Binding-site contacts:
Ligand atom N contacts residue HIS99 of chain 1.A at 3.0 Å.
Ligand atom C contacts residue ALA9 of chain 1.A at 4.2 Å (hydrophobic).
Ligand atom CA contacts residue ASN150 of chain 1.A at 4.2 Å.
Ligand atom OXT contacts residue ASN150 of chain 1.A at 2.9 Å (h-bond).
Ligand atom CB contacts residue SER33 of chain 2.A at 4.3 Å.
Ligand atom OXT contacts residue ARG340 of chain 1.A at 2.8 Å (salt-bridge).
Ligand atom O contacts residue ALA9 of chain 1.A at 3.3 Å.
Ligand atom CA contacts residue HIS99 of chain 1.A at 3.9 Å.
Ligand atom SG contacts residue SER33 of chain 2.A at 3.0 Å (h-bond).
Ligand atom N contacts residue PLP1 of chain 1.C at 3.8 Å.
Ligand atom N contacts residue LYS201 of chain 1.A at 4.2 Å.
Ligand atom N contacts residue ASN150 of chain 1.A at 3.4 Å (h-bond).
Ligand atom O contacts residue ARG340 of chain 1.A at 2.9 Å (salt-bridge).
Ligand atom C contacts residue ASN150 of chain 1.A at 3.9 Å.
Ligand atom C contacts residue ARG340 of chain 1.A at 3.5 Å.
Ligand atom CB contacts residue HIS99 of chain 1.A at 3.7 Å.
Ligand atom CA contacts residue ASN31 of chain 2.A at 4.3 Å.

A small-molecule ligand and the protein it binds are described below.
Small molecule (SMILES): N[C@@H](CS)C(=O)O

Sequence of chain 1.A:
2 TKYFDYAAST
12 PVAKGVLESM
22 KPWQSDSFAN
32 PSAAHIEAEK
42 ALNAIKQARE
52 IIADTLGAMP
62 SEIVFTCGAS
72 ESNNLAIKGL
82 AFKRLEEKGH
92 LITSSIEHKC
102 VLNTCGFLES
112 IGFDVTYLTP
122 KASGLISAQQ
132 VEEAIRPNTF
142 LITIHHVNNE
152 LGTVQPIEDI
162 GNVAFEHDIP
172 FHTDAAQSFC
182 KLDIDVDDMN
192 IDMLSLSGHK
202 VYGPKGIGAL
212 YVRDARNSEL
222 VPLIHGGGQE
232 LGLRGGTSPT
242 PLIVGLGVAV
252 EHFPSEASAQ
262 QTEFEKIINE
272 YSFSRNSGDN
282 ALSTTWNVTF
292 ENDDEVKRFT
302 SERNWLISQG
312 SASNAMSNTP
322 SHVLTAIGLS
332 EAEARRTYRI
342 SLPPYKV

Sequence of chain 2.A:
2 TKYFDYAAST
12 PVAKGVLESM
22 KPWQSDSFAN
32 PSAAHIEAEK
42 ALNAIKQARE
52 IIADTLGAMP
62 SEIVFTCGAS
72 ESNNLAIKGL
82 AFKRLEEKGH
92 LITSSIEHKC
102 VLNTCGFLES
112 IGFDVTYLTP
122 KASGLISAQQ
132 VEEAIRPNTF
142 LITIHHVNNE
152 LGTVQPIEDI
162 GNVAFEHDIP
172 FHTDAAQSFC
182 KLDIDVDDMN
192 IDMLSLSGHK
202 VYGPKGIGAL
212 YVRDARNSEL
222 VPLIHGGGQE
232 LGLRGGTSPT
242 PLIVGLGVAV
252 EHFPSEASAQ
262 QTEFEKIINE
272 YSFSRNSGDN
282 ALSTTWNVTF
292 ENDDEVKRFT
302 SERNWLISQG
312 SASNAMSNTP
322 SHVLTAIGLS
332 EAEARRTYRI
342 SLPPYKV